Sequence of chain 58.A:
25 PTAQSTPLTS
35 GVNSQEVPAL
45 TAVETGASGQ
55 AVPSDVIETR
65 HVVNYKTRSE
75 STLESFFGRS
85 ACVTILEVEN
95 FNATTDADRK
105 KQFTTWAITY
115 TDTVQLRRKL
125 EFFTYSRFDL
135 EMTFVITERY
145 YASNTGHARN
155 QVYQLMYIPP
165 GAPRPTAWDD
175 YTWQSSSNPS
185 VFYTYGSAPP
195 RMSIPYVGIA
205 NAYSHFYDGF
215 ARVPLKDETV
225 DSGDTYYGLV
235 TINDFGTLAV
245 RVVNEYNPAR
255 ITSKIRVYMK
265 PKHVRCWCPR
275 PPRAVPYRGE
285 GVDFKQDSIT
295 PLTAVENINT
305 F

Sequence of chain 59.A:
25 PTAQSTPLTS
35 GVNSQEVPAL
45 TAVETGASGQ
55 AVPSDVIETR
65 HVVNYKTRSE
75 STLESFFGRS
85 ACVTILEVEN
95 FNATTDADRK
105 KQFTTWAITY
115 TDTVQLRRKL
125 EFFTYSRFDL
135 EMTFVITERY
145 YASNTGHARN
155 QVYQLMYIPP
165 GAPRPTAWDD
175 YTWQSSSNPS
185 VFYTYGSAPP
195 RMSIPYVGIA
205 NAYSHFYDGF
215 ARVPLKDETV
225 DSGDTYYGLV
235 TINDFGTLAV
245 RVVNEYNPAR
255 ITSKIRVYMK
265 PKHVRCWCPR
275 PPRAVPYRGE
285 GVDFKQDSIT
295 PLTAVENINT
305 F

This protein binds this small molecule.
Small molecule (SMILES): CC(=O)N[C@H]1[C@H]([C@H](O)[C@H](O)CO)O[C@@](O)(C(=O)O)C[C@@H]1O

Binding-site contacts:
Ligand atom O4 contacts residue ASN251 of chain 58.A at 4.1 Å.
Ligand atom O1A contacts residue ASN148 of chain 59.A at 4.3 Å.
Ligand atom O4 contacts residue TYR250 of chain 58.A at 3.4 Å.
Ligand atom O1A contacts residue SER147 of chain 59.A at 3.1 Å (h-bond).
Ligand atom C3 contacts residue PRO252 of chain 58.A at 3.8 Å (hydrophobic).
Ligand atom C7 contacts residue TYR145 of chain 59.A at 3.9 Å (hydrophobic).
Ligand atom C8 contacts residue ALA146 of chain 59.A at 4.5 Å (hydrophobic).
Ligand atom C1 contacts residue SER147 of chain 59.A at 3.6 Å.
Ligand atom O10 contacts residue TYR250 of chain 58.A at 2.8 Å (h-bond).
Ligand atom C1 contacts residue PRO252 of chain 58.A at 4.0 Å (hydrophobic).
Ligand atom C10 contacts residue TYR145 of chain 59.A at 3.6 Å (hydrophobic).
Ligand atom C6 contacts residue TYR145 of chain 59.A at 3.4 Å (hydrophobic).
Ligand atom C11 contacts residue ARG143 of chain 59.A at 4.0 Å.
Ligand atom O4 contacts residue TYR145 of chain 59.A at 4.2 Å.
Ligand atom O8 contacts residue ALA146 of chain 59.A at 3.3 Å.
Ligand atom N5 contacts residue TYR145 of chain 59.A at 2.6 Å (h-bond).
Ligand atom N5 contacts residue TYR250 of chain 58.A at 4.4 Å.
Ligand atom O1B contacts residue SER147 of chain 59.A at 2.7 Å (h-bond).
Ligand atom C6 contacts residue ALA146 of chain 59.A at 4.2 Å (hydrophobic).
Ligand atom O1B contacts residue PRO252 of chain 58.A at 3.3 Å.
Ligand atom C1 contacts residue ALA146 of chain 59.A at 4.0 Å (hydrophobic).
Ligand atom C4 contacts residue PRO252 of chain 58.A at 3.7 Å (hydrophobic).
Ligand atom C11 contacts residue TYR145 of chain 59.A at 3.7 Å (hydrophobic).
Ligand atom C4 contacts residue TYR145 of chain 59.A at 3.6 Å (hydrophobic).
Ligand atom O1B contacts residue ALA146 of chain 59.A at 4.3 Å.
Ligand atom O1A contacts residue ALA146 of chain 59.A at 3.2 Å.
Ligand atom C11 contacts residue TYR250 of chain 58.A at 3.7 Å (hydrophobic).
Ligand atom O4 contacts residue PRO252 of chain 58.A at 3.6 Å.
Ligand atom C5 contacts residue TYR145 of chain 59.A at 3.3 Å (hydrophobic).
Ligand atom C9 contacts residue TYR145 of chain 59.A at 4.4 Å (hydrophobic).
Ligand atom C10 contacts residue TYR250 of chain 58.A at 3.5 Å (hydrophobic).